This protein binds this small molecule.
Small molecule (SMILES): CCCCOc1ccc(OCCCN2CCOCC2)cc1

Sequence of chain 1.A:
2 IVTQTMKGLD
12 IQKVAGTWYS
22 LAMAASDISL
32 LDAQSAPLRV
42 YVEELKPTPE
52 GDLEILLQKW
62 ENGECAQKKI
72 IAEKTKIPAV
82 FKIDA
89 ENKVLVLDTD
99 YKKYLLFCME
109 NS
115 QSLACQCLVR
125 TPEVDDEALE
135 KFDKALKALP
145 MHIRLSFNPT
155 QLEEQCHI

Binding-site contacts:
Ligand atom C1 contacts residue LEU54 of chain 1.A at 3.6 Å (hydrophobic).
Ligand atom C10 contacts residue MET107 of chain 1.A at 3.5 Å (hydrophobic).
Ligand atom C7 contacts residue ILE56 of chain 1.A at 3.8 Å (hydrophobic).
Ligand atom O12 contacts residue MET107 of chain 1.A at 3.9 Å.
Ligand atom C3 contacts residue LEU46 of chain 1.A at 3.6 Å (hydrophobic).
Ligand atom O12 contacts residue ILE71 of chain 1.A at 4.0 Å.
Ligand atom O5 contacts residue PHE105 of chain 1.A at 3.7 Å.
Ligand atom C9 contacts residue PHE105 of chain 1.A at 4.1 Å (hydrophobic).
Ligand atom O5 contacts residue ILE56 of chain 1.A at 3.4 Å.
Ligand atom C9 contacts residue MET107 of chain 1.A at 3.9 Å (hydrophobic).
Ligand atom C18 contacts residue LYS60 of chain 1.A at 4.1 Å.
Ligand atom C11 contacts residue ILE71 of chain 1.A at 3.8 Å (hydrophobic).
Ligand atom C13 contacts residue ILE71 of chain 1.A at 3.8 Å (hydrophobic).
Ligand atom C9 contacts residue VAL92 of chain 1.A at 3.5 Å (hydrophobic).
Ligand atom C11 contacts residue VAL41 of chain 1.A at 4.1 Å (hydrophobic).
Ligand atom C4 contacts residue PHE105 of chain 1.A at 3.3 Å (hydrophobic).
Ligand atom C8 contacts residue MET107 of chain 1.A at 4.0 Å (hydrophobic).
Ligand atom C6 contacts residue ILE56 of chain 1.A at 3.6 Å (hydrophobic).
Ligand atom C21 contacts residue LYS69 of chain 1.A at 3.9 Å.
Ligand atom O5 contacts residue VAL92 of chain 1.A at 4.1 Å.
Ligand atom C14 contacts residue VAL41 of chain 1.A at 4.1 Å (hydrophobic).
Ligand atom C19 contacts residue LYS60 of chain 1.A at 4.0 Å.
Ligand atom C9 contacts residue ILE56 of chain 1.A at 4.1 Å (hydrophobic).
Ligand atom C18 contacts residue LYS69 of chain 1.A at 4.0 Å.
Ligand atom C11 contacts residue MET107 of chain 1.A at 3.6 Å (hydrophobic).
Ligand atom C2 contacts residue PHE105 of chain 1.A at 3.6 Å (hydrophobic).
Ligand atom C2 contacts residue VAL92 of chain 1.A at 4.0 Å (hydrophobic).
Ligand atom C8 contacts residue VAL41 of chain 1.A at 3.8 Å (hydrophobic).
Ligand atom C1 contacts residue VAL94 of chain 1.A at 4.1 Å (hydrophobic).
Ligand atom C10 contacts residue ILE84 of chain 1.A at 3.7 Å (hydrophobic).
Ligand atom C19 contacts residue LYS69 of chain 1.A at 4.2 Å.
Ligand atom C7 contacts residue PHE105 of chain 1.A at 4.2 Å (hydrophobic).
Ligand atom C10 contacts residue ILE71 of chain 1.A at 4.2 Å (hydrophobic).
Ligand atom C8 contacts residue ILE71 of chain 1.A at 3.9 Å (hydrophobic).
Ligand atom C6 contacts residue PHE105 of chain 1.A at 3.8 Å (hydrophobic).
Ligand atom O12 contacts residue VAL41 of chain 1.A at 3.8 Å.
Ligand atom C19 contacts residue GLU62 of chain 1.A at 3.6 Å.
Ligand atom C8 contacts residue LEU58 of chain 1.A at 3.7 Å (hydrophobic).
Ligand atom C9 contacts residue ILE84 of chain 1.A at 3.7 Å (hydrophobic).
Ligand atom C1 contacts residue VAL92 of chain 1.A at 4.1 Å (hydrophobic).